Sequence of chain 1.KA:
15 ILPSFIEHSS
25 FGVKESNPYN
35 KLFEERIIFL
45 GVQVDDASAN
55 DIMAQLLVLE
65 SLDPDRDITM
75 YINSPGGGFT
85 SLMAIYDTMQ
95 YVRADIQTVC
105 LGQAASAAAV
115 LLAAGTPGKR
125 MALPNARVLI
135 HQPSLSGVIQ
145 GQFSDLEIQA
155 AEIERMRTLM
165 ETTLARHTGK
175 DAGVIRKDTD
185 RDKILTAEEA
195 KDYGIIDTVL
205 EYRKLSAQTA

Binding-site contacts:
Ligand atom CG contacts residue GLY81 of chain 1.KA at 4.0 Å.
Ligand atom CD2 contacts residue SER138 of chain 1.KA at 3.3 Å.
Ligand atom O1 contacts residue PRO137 of chain 1.KA at 3.3 Å.
Ligand atom CD2 contacts residue PRO137 of chain 1.KA at 3.4 Å (hydrophobic).
Ligand atom C6 contacts residue ALA111 of chain 1.KA at 3.9 Å (hydrophobic).
Ligand atom N contacts residue SER138 of chain 1.KA at 3.2 Å (h-bond).
Ligand atom C contacts residue SER138 of chain 1.KA at 3.9 Å.
Ligand atom C1 contacts residue SER110 of chain 1.KA at 3.9 Å.
Ligand atom C4 contacts residue MET164 of chain 1.KA at 4.0 Å (hydrophobic).
Ligand atom C contacts residue PRO137 of chain 1.KA at 3.9 Å (hydrophobic).
Ligand atom C2 contacts residue PHE83 of chain 1.KA at 3.7 Å (hydrophobic).
Ligand atom C4 contacts residue ALA111 of chain 1.KA at 3.6 Å (hydrophobic).
Ligand atom C contacts residue SER138 of chain 1.KA at 3.6 Å.
Ligand atom C3 contacts residue PHE83 of chain 1.KA at 3.3 Å (hydrophobic).
Ligand atom C5 contacts residue SER110 of chain 1.KA at 3.2 Å.
Ligand atom CD1 contacts residue ILE157 of chain 1.KA at 3.8 Å (hydrophobic).
Ligand atom C contacts residue LEU139 of chain 1.KA at 3.8 Å (hydrophobic).
Ligand atom C1 contacts residue GLY81 of chain 1.KA at 3.9 Å.
Ligand atom C6 contacts residue HIS135 of chain 1.KA at 3.8 Å.
Ligand atom C5 contacts residue ALA111 of chain 1.KA at 3.2 Å (hydrophobic).
Ligand atom CB contacts residue SER138 of chain 1.KA at 3.8 Å.
Ligand atom CD2 contacts residue GLN47 of chain 1.KA at 3.8 Å.
Ligand atom C4 contacts residue SER110 of chain 1.KA at 4.0 Å.
Ligand atom O1 contacts residue GLN136 of chain 1.KA at 4.0 Å.
Ligand atom O1 contacts residue HIS135 of chain 1.KA at 3.7 Å.
Ligand atom CG contacts residue SER138 of chain 1.KA at 3.3 Å.
Ligand atom O contacts residue GLY82 of chain 1.KA at 3.3 Å.
Ligand atom O contacts residue LEU139 of chain 1.KA at 4.0 Å.
Ligand atom C contacts residue GLY81 of chain 1.KA at 4.1 Å.
Ligand atom O1 contacts residue SER138 of chain 1.KA at 2.9 Å (h-bond).
Ligand atom C1 contacts residue PRO137 of chain 1.KA at 4.0 Å (hydrophobic).
Ligand atom OXT contacts residue LEU139 of chain 1.KA at 3.2 Å.
Ligand atom CA contacts residue SER138 of chain 1.KA at 3.1 Å.
Ligand atom C2 contacts residue GLY81 of chain 1.KA at 4.0 Å.
Ligand atom O contacts residue PHE83 of chain 1.KA at 3.1 Å (h-bond).
Ligand atom CD1 contacts residue GLN47 of chain 1.KA at 3.6 Å.
Ligand atom CD1 contacts residue MET160 of chain 1.KA at 3.6 Å (hydrophobic).
Ligand atom C6 contacts residue SER110 of chain 1.KA at 2.9 Å.
Ligand atom N contacts residue GLY81 of chain 1.KA at 3.4 Å (h-bond).
Ligand atom O contacts residue GLY81 of chain 1.KA at 4.0 Å.

The small molecule below binds the protein below.
Small molecule (SMILES): CC(C)C[C@H](NC(=O)[C@H](CC(C)C)NC(=O)c1ccccc1)C(=O)O